This small molecule binds to this protein.
Small molecule (SMILES): N[C@@H](Cc1c[nH]c2ccccc12)C(=O)O

Binding-site contacts:
Ligand atom C contacts residue GLY25 of chain 1.C at 3.4 Å.
Ligand atom N contacts residue ARG24 of chain 1.C at 3.9 Å.
Ligand atom OXT contacts residue THR50 of chain 1.D at 2.7 Å (h-bond).
Ligand atom C contacts residue SER51 of chain 1.C at 3.6 Å.
Ligand atom CA contacts residue SER51 of chain 1.C at 4.0 Å.
Ligand atom N contacts residue THR23 of chain 1.C at 2.7 Å (h-bond).
Ligand atom CA contacts residue THR23 of chain 1.C at 3.8 Å.
Ligand atom O contacts residue GLY25 of chain 1.C at 3.0 Å (h-bond).
Ligand atom OXT contacts residue THR47 of chain 1.D at 2.5 Å (h-bond).
Ligand atom O contacts residue THR47 of chain 1.D at 3.5 Å (h-bond).
Ligand atom CZ2 contacts residue THR50 of chain 1.D at 3.8 Å.
Ligand atom C contacts residue THR50 of chain 1.D at 3.8 Å.
Ligand atom CB contacts residue THR28 of chain 1.C at 3.6 Å.
Ligand atom CD2 contacts residue THR50 of chain 1.D at 3.9 Å.
Ligand atom CZ2 contacts residue ILE53 of chain 1.D at 3.7 Å (hydrophobic).
Ligand atom N contacts residue THR28 of chain 1.C at 2.8 Å (h-bond).
Ligand atom CZ3 contacts residue GLY21 of chain 1.D at 3.6 Å.
Ligand atom CA contacts residue GLY25 of chain 1.C at 3.5 Å.
Ligand atom CE2 contacts residue THR50 of chain 1.D at 4.0 Å.
Ligand atom NE1 contacts residue GLN45 of chain 1.D at 2.8 Å (h-bond).
Ligand atom CE2 contacts residue GLN45 of chain 1.D at 3.8 Å.
Ligand atom N contacts residue GLY25 of chain 1.C at 2.8 Å (h-bond).
Ligand atom O contacts residue SER51 of chain 1.C at 2.9 Å (h-bond).
Ligand atom C contacts residue THR47 of chain 1.D at 3.4 Å.
Ligand atom CH2 contacts residue ILE20 of chain 1.D at 4.0 Å (hydrophobic).
Ligand atom CG contacts residue SER51 of chain 1.C at 3.9 Å.
Ligand atom CZ2 contacts residue ALA44 of chain 1.D at 4.0 Å (hydrophobic).
Ligand atom N contacts residue ASP27 of chain 1.C at 3.1 Å (salt-bridge).
Ligand atom CD1 contacts residue SER51 of chain 1.C at 3.6 Å.
Ligand atom OXT contacts residue GLY25 of chain 1.C at 4.0 Å.
Ligand atom CH2 contacts residue GLY21 of chain 1.D at 3.5 Å.
Ligand atom OXT contacts residue HIS49 of chain 1.D at 3.8 Å.
Ligand atom CD1 contacts residue THR47 of chain 1.D at 3.7 Å.
Ligand atom NE1 contacts residue ALA44 of chain 1.D at 3.8 Å.
Ligand atom CB contacts residue THR23 of chain 1.C at 3.8 Å.
Ligand atom CD1 contacts residue GLN45 of chain 1.D at 3.5 Å.
Ligand atom CA contacts residue THR28 of chain 1.C at 3.2 Å.
Ligand atom CB contacts residue SER51 of chain 1.C at 3.4 Å.
Ligand atom CE3 contacts residue HIS31 of chain 1.D at 3.9 Å.
Ligand atom O contacts residue ARG24 of chain 1.C at 3.5 Å.

Sequence of chain 1.D:
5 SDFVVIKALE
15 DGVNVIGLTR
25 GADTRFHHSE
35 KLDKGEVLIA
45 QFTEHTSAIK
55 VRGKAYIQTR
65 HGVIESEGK

Sequence of chain 1.C:
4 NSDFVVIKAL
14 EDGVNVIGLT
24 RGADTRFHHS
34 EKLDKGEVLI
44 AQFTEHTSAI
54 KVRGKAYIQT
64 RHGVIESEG